Binding-site contacts:
Ligand atom CAH contacts residue HIS45 of chain 1.A at 3.6 Å.
Ligand atom SBC contacts residue ARG200 of chain 1.A at 3.6 Å.
Ligand atom OAE contacts residue SER182 of chain 1.A at 3.3 Å (h-bond).
Ligand atom CAG contacts residue LEU86 of chain 1.A at 3.0 Å (hydrophobic).
Ligand atom PAD contacts residue SER182 of chain 1.A at 3.3 Å.
Ligand atom CAY contacts residue LYS179 of chain 1.A at 3.3 Å.
Ligand atom CAV contacts residue SER197 of chain 1.A at 3.2 Å.
Ligand atom CAS contacts residue LEU86 of chain 1.A at 3.3 Å (hydrophobic).
Ligand atom NAK contacts residue SER197 of chain 1.A at 3.0 Å (h-bond).
Ligand atom CAO contacts residue GLY199 of chain 1.A at 3.6 Å.
Ligand atom CBA contacts residue GLY199 of chain 1.A at 3.4 Å.
Ligand atom CAH contacts residue LEU86 of chain 1.A at 3.2 Å (hydrophobic).
Ligand atom CAS contacts residue TYR81 of chain 1.A at 3.3 Å (hydrophobic).
Ligand atom CLR contacts residue VAL196 of chain 1.A at 2.5 Å.
Ligand atom CAW contacts residue HIS45 of chain 1.A at 3.4 Å.
Ligand atom CAT contacts residue HIS45 of chain 1.A at 3.4 Å.
Ligand atom CAQ contacts residue ALA177 of chain 1.A at 3.4 Å (hydrophobic).
Ligand atom CAV contacts residue HIS45 of chain 1.A at 2.8 Å.
Ligand atom CAM contacts residue SER182 of chain 1.A at 3.4 Å.
Ligand atom CAZ contacts residue GLY199 of chain 1.A at 3.4 Å.
Ligand atom CBA contacts residue PHE178 of chain 1.A at 3.4 Å (hydrophobic).
Ligand atom OAC contacts residue LYS179 of chain 1.A at 2.8 Å.
Ligand atom CAF contacts residue TYR81 of chain 1.A at 3.3 Å (hydrophobic).
Ligand atom OAE contacts residue HIS45 of chain 1.A at 3.2 Å (h-bond).
Ligand atom NAK contacts residue HIS45 of chain 1.A at 3.1 Å (h-bond).
Ligand atom CBB contacts residue PHE178 of chain 1.A at 3.5 Å (hydrophobic).
Ligand atom OAC contacts residue GLY180 of chain 1.A at 2.6 Å (h-bond).
Ligand atom CLR contacts residue ALA177 of chain 1.A at 2.9 Å.
Ligand atom CAU contacts residue HIS45 of chain 1.A at 3.2 Å.
Ligand atom CAF contacts residue ASN82 of chain 1.A at 3.4 Å.
Ligand atom OAC contacts residue SER182 of chain 1.A at 2.9 Å (h-bond).
Ligand atom CAF contacts residue LEU86 of chain 1.A at 3.2 Å (hydrophobic).
Ligand atom CAQ contacts residue PHE178 of chain 1.A at 3.6 Å (hydrophobic).
Ligand atom CAW contacts residue SER197 of chain 1.A at 3.6 Å.
Ligand atom CAF contacts residue THR83 of chain 1.A at 3.5 Å.
Ligand atom CAT contacts residue ASP89 of chain 1.A at 3.4 Å.
Ligand atom OAB contacts residue LYS179 of chain 1.A at 2.6 Å (salt-bridge).
Ligand atom SBC contacts residue GLY199 of chain 1.A at 3.2 Å (h-bond).
Ligand atom CBB contacts residue ALA177 of chain 1.A at 2.8 Å (hydrophobic).
Ligand atom CAU contacts residue LEU86 of chain 1.A at 3.6 Å (hydrophobic).

A small-molecule ligand and the protein it binds are described below.
Small molecule (SMILES): O=C(Nc1ccc2ccccc2c1)[C@H](c1csc2ccc(Cl)cc12)P(=O)(O)O

Sequence of chain 1.A:
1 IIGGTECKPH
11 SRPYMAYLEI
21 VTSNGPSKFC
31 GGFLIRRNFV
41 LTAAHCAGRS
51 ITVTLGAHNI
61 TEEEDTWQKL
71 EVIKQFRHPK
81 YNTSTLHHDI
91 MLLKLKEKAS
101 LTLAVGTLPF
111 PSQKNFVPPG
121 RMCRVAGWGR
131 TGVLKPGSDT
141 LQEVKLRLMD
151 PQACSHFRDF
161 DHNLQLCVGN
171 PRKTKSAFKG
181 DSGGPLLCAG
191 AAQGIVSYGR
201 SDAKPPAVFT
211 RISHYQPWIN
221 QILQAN